Sequence of chain 1.C:
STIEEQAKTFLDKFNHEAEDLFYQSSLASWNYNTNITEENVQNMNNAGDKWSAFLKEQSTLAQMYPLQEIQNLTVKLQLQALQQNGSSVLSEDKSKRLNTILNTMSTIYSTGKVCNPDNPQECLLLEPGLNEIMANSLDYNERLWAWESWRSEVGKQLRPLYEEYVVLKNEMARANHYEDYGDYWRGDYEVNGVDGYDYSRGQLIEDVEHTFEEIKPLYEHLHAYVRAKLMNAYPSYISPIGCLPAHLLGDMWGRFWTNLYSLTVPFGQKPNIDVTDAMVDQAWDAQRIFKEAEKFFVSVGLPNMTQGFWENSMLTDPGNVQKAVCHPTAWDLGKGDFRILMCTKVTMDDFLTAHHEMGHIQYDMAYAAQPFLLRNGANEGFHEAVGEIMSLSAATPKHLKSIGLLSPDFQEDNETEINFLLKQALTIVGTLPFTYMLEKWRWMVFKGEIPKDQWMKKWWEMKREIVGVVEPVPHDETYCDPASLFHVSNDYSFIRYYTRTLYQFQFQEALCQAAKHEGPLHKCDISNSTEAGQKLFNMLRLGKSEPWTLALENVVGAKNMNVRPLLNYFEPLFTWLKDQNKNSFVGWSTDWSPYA

A protein and the small-molecule ligand that binds it are described below.
Small molecule (SMILES): CC(=O)N[C@@H]1[C@@H](O)[C@H](O)[C@@H](CO)O[C@H]1O

Binding-site contacts:
Ligand atom N2 contacts residue ASN414 of chain 1.C at 2.9 Å (h-bond).
Ligand atom C2 contacts residue ASN414 of chain 1.C at 2.5 Å.
Ligand atom C8 contacts residue ASP413 of chain 1.C at 3.5 Å.
Ligand atom O5 contacts residue ASN414 of chain 1.C at 2.4 Å (h-bond).
Ligand atom C1 contacts residue ASN414 of chain 1.C at 1.4 Å.
Ligand atom C5 contacts residue ASN414 of chain 1.C at 3.7 Å.
Ligand atom C4 contacts residue ASN414 of chain 1.C at 4.2 Å.
Ligand atom C7 contacts residue ASN414 of chain 1.C at 4.0 Å.
Ligand atom C3 contacts residue ASN414 of chain 1.C at 3.8 Å.
Ligand atom C8 contacts residue GLU412 of chain 1.C at 4.4 Å.